This small molecule binds to this protein.
Small molecule (SMILES): Nc1ncnc2c1ncn2[C@@H]1O[C@H](COP(=O)(O)OP(=O)(O)OP(O)(O)=S)[C@@H](O)[C@H]1O

Sequence of chain 1.D:
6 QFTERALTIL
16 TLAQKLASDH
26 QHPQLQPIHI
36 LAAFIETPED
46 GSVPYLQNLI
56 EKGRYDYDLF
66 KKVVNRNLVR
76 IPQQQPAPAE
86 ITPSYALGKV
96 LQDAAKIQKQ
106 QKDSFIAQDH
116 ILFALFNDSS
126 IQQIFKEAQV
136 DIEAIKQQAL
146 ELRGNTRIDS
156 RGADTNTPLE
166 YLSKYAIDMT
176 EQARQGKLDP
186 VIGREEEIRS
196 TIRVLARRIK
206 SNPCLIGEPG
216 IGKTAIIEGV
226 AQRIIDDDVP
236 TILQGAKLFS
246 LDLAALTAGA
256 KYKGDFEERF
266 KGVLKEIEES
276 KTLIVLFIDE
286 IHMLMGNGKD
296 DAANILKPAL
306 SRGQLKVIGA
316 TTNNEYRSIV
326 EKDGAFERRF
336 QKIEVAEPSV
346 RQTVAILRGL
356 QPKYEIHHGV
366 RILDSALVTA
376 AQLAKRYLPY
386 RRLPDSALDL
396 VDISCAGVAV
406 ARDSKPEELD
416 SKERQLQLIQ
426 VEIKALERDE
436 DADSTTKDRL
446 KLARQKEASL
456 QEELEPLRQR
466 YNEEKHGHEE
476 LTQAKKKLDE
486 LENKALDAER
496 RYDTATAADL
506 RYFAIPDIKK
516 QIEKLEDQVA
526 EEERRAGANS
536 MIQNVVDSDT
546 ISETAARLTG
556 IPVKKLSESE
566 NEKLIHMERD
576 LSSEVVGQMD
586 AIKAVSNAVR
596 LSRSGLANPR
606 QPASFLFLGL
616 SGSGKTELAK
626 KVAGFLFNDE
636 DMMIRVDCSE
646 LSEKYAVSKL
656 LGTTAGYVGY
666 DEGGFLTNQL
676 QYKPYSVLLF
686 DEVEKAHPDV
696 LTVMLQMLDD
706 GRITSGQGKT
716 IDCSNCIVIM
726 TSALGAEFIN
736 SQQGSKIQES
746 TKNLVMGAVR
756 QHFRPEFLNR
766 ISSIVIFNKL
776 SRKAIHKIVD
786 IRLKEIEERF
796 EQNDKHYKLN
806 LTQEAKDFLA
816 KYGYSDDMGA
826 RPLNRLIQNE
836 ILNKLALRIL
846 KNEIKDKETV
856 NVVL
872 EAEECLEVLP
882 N

Binding-site contacts:
Ligand atom O3A contacts residue LYS218 of chain 1.D at 2.5 Å (salt-bridge).
Ligand atom PG contacts residue GLU213 of chain 1.D at 2.9 Å.
Ligand atom O2B contacts residue LYS218 of chain 1.D at 2.4 Å (salt-bridge).
Ligand atom S1G contacts residue GLU213 of chain 1.D at 3.0 Å (salt-bridge).
Ligand atom C6 contacts residue VAL186 of chain 1.D at 3.0 Å (hydrophobic).
Ligand atom O2G contacts residue GLU213 of chain 1.D at 2.1 Å (salt-bridge).
Ligand atom PB contacts residue LYS218 of chain 1.D at 2.6 Å.
Ligand atom C4' contacts residue ASP390 of chain 1.D at 2.9 Å.
Ligand atom O3G contacts residue ILE216 of chain 1.D at 2.1 Å (h-bond).
Ligand atom S1G contacts residue PRO214 of chain 1.D at 3.0 Å (h-bond).
Ligand atom O2A contacts residue ASP390 of chain 1.D at 2.5 Å (salt-bridge).
Ligand atom O1A contacts residue ILE221 of chain 1.D at 3.1 Å.
Ligand atom C2 contacts residue VAL186 of chain 1.D at 3.1 Å (hydrophobic).
Ligand atom N6 contacts residue VAL186 of chain 1.D at 2.9 Å (h-bond).
Ligand atom O3B contacts residue LYS218 of chain 1.D at 1.8 Å (salt-bridge).
Ligand atom O4' contacts residue ASP390 of chain 1.D at 2.6 Å (salt-bridge).
Ligand atom PG contacts residue GLY215 of chain 1.D at 3.1 Å.
Ligand atom O3A contacts residue GLY217 of chain 1.D at 2.8 Å (h-bond).
Ligand atom O1A contacts residue LYS218 of chain 1.D at 2.2 Å (salt-bridge).
Ligand atom O1B contacts residue GLY217 of chain 1.D at 2.2 Å (h-bond).
Ligand atom N1 contacts residue ILE187 of chain 1.D at 3.0 Å (h-bond).
Ligand atom O1B contacts residue GLY215 of chain 1.D at 2.9 Å.
Ligand atom PG contacts residue LYS218 of chain 1.D at 3.2 Å.
Ligand atom O2A contacts residue ILE216 of chain 1.D at 2.8 Å.
Ligand atom O2G contacts residue PRO214 of chain 1.D at 2.7 Å.
Ligand atom N1 contacts residue VAL186 of chain 1.D at 3.1 Å.
Ligand atom PG contacts residue PRO214 of chain 1.D at 3.0 Å.
Ligand atom O3G contacts residue PRO214 of chain 1.D at 2.6 Å (h-bond).
Ligand atom PB contacts residue GLY217 of chain 1.D at 2.8 Å.
Ligand atom C6 contacts residue ILE187 of chain 1.D at 3.1 Å (hydrophobic).
Ligand atom N6 contacts residue ILE187 of chain 1.D at 2.2 Å (h-bond).
Ligand atom O3' contacts residue LEU393 of chain 1.D at 3.0 Å.
Ligand atom O3G contacts residue GLY215 of chain 1.D at 2.8 Å (h-bond).
Ligand atom O2G contacts residue GLY215 of chain 1.D at 2.5 Å (h-bond).
Ligand atom PA contacts residue LYS218 of chain 1.D at 2.7 Å.
Ligand atom O3A contacts residue ILE216 of chain 1.D at 3.0 Å.
Ligand atom O1B contacts residue ILE216 of chain 1.D at 2.2 Å (h-bond).
Ligand atom N3 contacts residue VAL186 of chain 1.D at 3.0 Å.
Ligand atom O5' contacts residue ILE216 of chain 1.D at 2.7 Å (h-bond).
Ligand atom C4 contacts residue VAL186 of chain 1.D at 3.0 Å (hydrophobic).